Sequence of chain 4.A:
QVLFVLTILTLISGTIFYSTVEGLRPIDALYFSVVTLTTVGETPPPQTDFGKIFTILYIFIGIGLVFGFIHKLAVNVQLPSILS

This protein binds this small molecule.
Small molecule (SMILES): NCC(=O)O

Binding-site contacts:
Ligand atom CA contacts residue THR17 of chain 4.A at 4.3 Å.
Ligand atom N contacts residue LEU13 of chain 4.A at 4.0 Å.
Ligand atom O contacts residue SER20 of chain 4.A at 4.4 Å.
Ligand atom O contacts residue LEU16 of chain 4.A at 4.2 Å.
Ligand atom C contacts residue THR17 of chain 4.A at 4.5 Å.
Ligand atom N contacts residue LEU72 of chain 4.A at 3.9 Å.
Ligand atom OXT contacts residue SER20 of chain 4.A at 4.2 Å.
Ligand atom N contacts residue THR17 of chain 4.A at 3.2 Å (h-bond).